Binding-site contacts:
Ligand atom C07 contacts residue HEM1 of chain 1.C at 3.6 Å.
Ligand atom C07 contacts residue VAL271 of chain 1.A at 3.3 Å (hydrophobic).
Ligand atom C24 contacts residue TRP382 of chain 1.A at 3.8 Å (hydrophobic).
Ligand atom C09 contacts residue HEM1 of chain 1.C at 3.5 Å.
Ligand atom C05 contacts residue HEM1 of chain 1.C at 3.9 Å.
Ligand atom C11 contacts residue GLY290 of chain 1.A at 4.0 Å.
Ligand atom C23 contacts residue TYR410 of chain 1.A at 3.5 Å (hydrophobic).
Ligand atom N28 contacts residue HEM1 of chain 1.C at 2.3 Å (h-bond).
Ligand atom C23 contacts residue TRP382 of chain 1.A at 3.9 Å (hydrophobic).
Ligand atom N02 contacts residue PRO269 of chain 1.A at 3.8 Å.
Ligand atom C10 contacts residue GLU296 of chain 1.A at 3.5 Å.
Ligand atom C31 contacts residue MET40 of chain 1.A at 4.0 Å (hydrophobic).
Ligand atom C09 contacts residue GLU296 of chain 1.A at 3.5 Å.
Ligand atom C21 contacts residue HEM1 of chain 1.C at 3.7 Å.
Ligand atom C02 contacts residue GLU296 of chain 1.A at 3.4 Å.
Ligand atom C26 contacts residue HEM1 of chain 1.C at 3.5 Å.
Ligand atom N02 contacts residue HEM1 of chain 1.C at 3.5 Å.
Ligand atom N28 contacts residue H4B1 of chain 1.D at 2.8 Å (h-bond).
Ligand atom C06 contacts residue PHE288 of chain 1.A at 3.7 Å (hydrophobic).
Ligand atom C10 contacts residue HEM1 of chain 1.C at 3.6 Å.
Ligand atom C02 contacts residue PRO269 of chain 1.A at 4.0 Å (hydrophobic).
Ligand atom C06 contacts residue HEM1 of chain 1.C at 3.6 Å.
Ligand atom C06 contacts residue VAL271 of chain 1.A at 3.6 Å (hydrophobic).
Ligand atom N01 contacts residue HEM1 of chain 1.C at 3.6 Å.
Ligand atom C08 contacts residue HEM1 of chain 1.C at 3.6 Å.
Ligand atom C22 contacts residue HEM1 of chain 1.C at 3.5 Å.
Ligand atom N02 contacts residue TRP291 of chain 1.A at 3.0 Å (h-bond).
Ligand atom O29 contacts residue TRP382 of chain 1.A at 3.5 Å.
Ligand atom N02 contacts residue MET293 of chain 1.A at 4.0 Å.
Ligand atom C02 contacts residue HEM1 of chain 1.C at 3.5 Å.
Ligand atom C27 contacts residue HEM1 of chain 1.C at 3.0 Å.
Ligand atom N02 contacts residue TYR292 of chain 1.A at 3.6 Å.
Ligand atom C04 contacts residue HEM1 of chain 1.C at 3.5 Å.
Ligand atom C08 contacts residue VAL271 of chain 1.A at 3.9 Å (hydrophobic).
Ligand atom C11 contacts residue PHE288 of chain 1.A at 3.9 Å (hydrophobic).
Ligand atom C03 contacts residue HEM1 of chain 1.C at 3.2 Å.
Ligand atom C11 contacts residue HEM1 of chain 1.C at 3.2 Å.
Ligand atom N02 contacts residue GLU296 of chain 1.A at 2.6 Å (salt-bridge).
Ligand atom C25 contacts residue HEM1 of chain 1.C at 3.4 Å.
Ligand atom N01 contacts residue GLU296 of chain 1.A at 2.6 Å (salt-bridge).

Sequence of chain 1.A:
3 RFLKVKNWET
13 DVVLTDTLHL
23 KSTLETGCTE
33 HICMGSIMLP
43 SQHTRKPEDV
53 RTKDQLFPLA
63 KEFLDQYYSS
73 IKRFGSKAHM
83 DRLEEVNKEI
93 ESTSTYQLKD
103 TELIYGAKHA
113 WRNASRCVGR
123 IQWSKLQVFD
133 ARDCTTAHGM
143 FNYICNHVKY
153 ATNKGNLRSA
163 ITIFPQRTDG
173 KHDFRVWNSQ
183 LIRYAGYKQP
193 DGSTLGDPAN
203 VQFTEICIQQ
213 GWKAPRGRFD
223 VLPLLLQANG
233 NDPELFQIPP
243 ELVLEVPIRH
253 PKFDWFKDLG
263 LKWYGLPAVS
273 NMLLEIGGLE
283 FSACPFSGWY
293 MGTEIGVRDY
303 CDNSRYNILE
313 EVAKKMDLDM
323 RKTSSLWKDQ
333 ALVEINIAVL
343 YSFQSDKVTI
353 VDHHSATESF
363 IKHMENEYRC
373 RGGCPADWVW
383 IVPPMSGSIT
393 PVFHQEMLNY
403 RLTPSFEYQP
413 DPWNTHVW

A protein and the small-molecule ligand that binds it are described below.
Small molecule (SMILES): CCOc1ccc(-c2ccc3c(C)cc(N)nc3c2)cc1CN